Sequence of chain 1.A:
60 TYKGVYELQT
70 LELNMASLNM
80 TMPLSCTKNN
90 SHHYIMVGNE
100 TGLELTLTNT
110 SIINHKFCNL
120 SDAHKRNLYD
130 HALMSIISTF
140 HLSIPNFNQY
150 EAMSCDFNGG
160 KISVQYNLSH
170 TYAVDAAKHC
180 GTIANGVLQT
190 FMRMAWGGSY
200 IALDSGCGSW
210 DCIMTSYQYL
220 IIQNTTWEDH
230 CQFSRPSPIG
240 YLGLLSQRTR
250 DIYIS

A protein and the small-molecule ligand that binds it are described below.
Small molecule (SMILES): CC(=O)N[C@@H]1[C@@H](O)[C@H](O)[C@@H](CO)O[C@H]1O

Binding-site contacts:
Ligand atom C7 contacts residue GLU99 of chain 1.A at 4.1 Å.
Ligand atom C4 contacts residue ASN98 of chain 1.A at 4.4 Å.
Ligand atom C6 contacts residue NAG1 of chain 1.G at 3.9 Å.
Ligand atom C7 contacts residue ASN98 of chain 1.A at 3.7 Å.
Ligand atom C3 contacts residue ASN98 of chain 1.A at 3.9 Å.
Ligand atom O6 contacts residue NAG1 of chain 1.G at 4.0 Å.
Ligand atom O7 contacts residue ASN98 of chain 1.A at 4.2 Å.
Ligand atom C5 contacts residue ASN98 of chain 1.A at 3.8 Å.
Ligand atom C8 contacts residue GLU99 of chain 1.A at 3.3 Å.
Ligand atom N2 contacts residue GLU99 of chain 1.A at 3.9 Å.
Ligand atom C2 contacts residue ASN98 of chain 1.A at 2.5 Å.
Ligand atom C1 contacts residue ASN98 of chain 1.A at 1.5 Å.
Ligand atom N2 contacts residue ASN98 of chain 1.A at 2.9 Å (h-bond).
Ligand atom O5 contacts residue ASN98 of chain 1.A at 2.5 Å (h-bond).